Binding-site contacts:
Ligand atom O5 contacts residue LEU137 of chain 2.A at 3.5 Å (h-bond).
Ligand atom O3 contacts residue ALA674 of chain 2.A at 3.4 Å (h-bond).
Ligand atom O6 contacts residue ASN485 of chain 2.A at 2.8 Å (h-bond).
Ligand atom C17 contacts residue ASP284 of chain 2.A at 3.6 Å.
Ligand atom C11 contacts residue ASP284 of chain 2.A at 3.7 Å.
Ligand atom N2 contacts residue LEU137 of chain 2.A at 3.8 Å.
Ligand atom C12 contacts residue ASN283 of chain 2.A at 3.8 Å.
Ligand atom O7 contacts residue GLY136 of chain 2.A at 3.5 Å (h-bond).
Ligand atom O2 contacts residue TYR574 of chain 2.A at 3.1 Å (h-bond).
Ligand atom O3 contacts residue GLY676 of chain 2.A at 3.2 Å (h-bond).
Ligand atom C7 contacts residue LEU137 of chain 2.A at 3.5 Å (hydrophobic).
Ligand atom O6 contacts residue VAL456 of chain 2.A at 3.8 Å.
Ligand atom C2 contacts residue GLU673 of chain 2.A at 3.8 Å.
Ligand atom C6 contacts residue GLY136 of chain 2.A at 3.7 Å.
Ligand atom C12 contacts residue ASP284 of chain 2.A at 3.7 Å.
Ligand atom O4 contacts residue SER675 of chain 2.A at 3.6 Å.
Ligand atom C17 contacts residue ALA384 of chain 2.A at 3.5 Å (hydrophobic).
Ligand atom C16 contacts residue ASP284 of chain 2.A at 3.1 Å.
Ligand atom C15 contacts residue ASP284 of chain 2.A at 3.2 Å.
Ligand atom O8 contacts residue ASN134 of chain 2.A at 3.7 Å.
Ligand atom C13 contacts residue ASN283 of chain 2.A at 3.5 Å.
Ligand atom C14 contacts residue GLU89 of chain 2.A at 3.6 Å.
Ligand atom O5 contacts residue HIS378 of chain 2.A at 3.6 Å (h-bond).
Ligand atom C9 contacts residue GLU89 of chain 2.A at 3.3 Å.
Ligand atom C5 contacts residue LEU137 of chain 2.A at 3.6 Å (hydrophobic).
Ligand atom O3 contacts residue GLU673 of chain 2.A at 2.8 Å (salt-bridge).
Ligand atom O3 contacts residue SER675 of chain 2.A at 3.0 Å (h-bond).
Ligand atom C10 contacts residue ASP284 of chain 2.A at 3.8 Å.
Ligand atom C6 contacts residue HIS378 of chain 2.A at 3.5 Å.
Ligand atom C2 contacts residue HIS378 of chain 2.A at 3.5 Å.
Ligand atom C3 contacts residue GLU673 of chain 2.A at 3.4 Å.
Ligand atom C6 contacts residue ASN485 of chain 2.A at 3.3 Å.
Ligand atom O4 contacts residue ASN485 of chain 2.A at 3.5 Å (h-bond).
Ligand atom O7 contacts residue LEU137 of chain 2.A at 3.0 Å (h-bond).
Ligand atom O8 contacts residue ASP284 of chain 2.A at 3.8 Å.
Ligand atom O4 contacts residue GLY676 of chain 2.A at 2.9 Å (h-bond).
Ligand atom O2 contacts residue GLU673 of chain 2.A at 3.1 Å (salt-bridge).
Ligand atom O6 contacts residue HIS378 of chain 2.A at 2.7 Å (h-bond).
Ligand atom C14 contacts residue HIS342 of chain 2.A at 3.7 Å.
Ligand atom C5 contacts residue GLY136 of chain 2.A at 3.6 Å.

Sequence of chain 2.A:
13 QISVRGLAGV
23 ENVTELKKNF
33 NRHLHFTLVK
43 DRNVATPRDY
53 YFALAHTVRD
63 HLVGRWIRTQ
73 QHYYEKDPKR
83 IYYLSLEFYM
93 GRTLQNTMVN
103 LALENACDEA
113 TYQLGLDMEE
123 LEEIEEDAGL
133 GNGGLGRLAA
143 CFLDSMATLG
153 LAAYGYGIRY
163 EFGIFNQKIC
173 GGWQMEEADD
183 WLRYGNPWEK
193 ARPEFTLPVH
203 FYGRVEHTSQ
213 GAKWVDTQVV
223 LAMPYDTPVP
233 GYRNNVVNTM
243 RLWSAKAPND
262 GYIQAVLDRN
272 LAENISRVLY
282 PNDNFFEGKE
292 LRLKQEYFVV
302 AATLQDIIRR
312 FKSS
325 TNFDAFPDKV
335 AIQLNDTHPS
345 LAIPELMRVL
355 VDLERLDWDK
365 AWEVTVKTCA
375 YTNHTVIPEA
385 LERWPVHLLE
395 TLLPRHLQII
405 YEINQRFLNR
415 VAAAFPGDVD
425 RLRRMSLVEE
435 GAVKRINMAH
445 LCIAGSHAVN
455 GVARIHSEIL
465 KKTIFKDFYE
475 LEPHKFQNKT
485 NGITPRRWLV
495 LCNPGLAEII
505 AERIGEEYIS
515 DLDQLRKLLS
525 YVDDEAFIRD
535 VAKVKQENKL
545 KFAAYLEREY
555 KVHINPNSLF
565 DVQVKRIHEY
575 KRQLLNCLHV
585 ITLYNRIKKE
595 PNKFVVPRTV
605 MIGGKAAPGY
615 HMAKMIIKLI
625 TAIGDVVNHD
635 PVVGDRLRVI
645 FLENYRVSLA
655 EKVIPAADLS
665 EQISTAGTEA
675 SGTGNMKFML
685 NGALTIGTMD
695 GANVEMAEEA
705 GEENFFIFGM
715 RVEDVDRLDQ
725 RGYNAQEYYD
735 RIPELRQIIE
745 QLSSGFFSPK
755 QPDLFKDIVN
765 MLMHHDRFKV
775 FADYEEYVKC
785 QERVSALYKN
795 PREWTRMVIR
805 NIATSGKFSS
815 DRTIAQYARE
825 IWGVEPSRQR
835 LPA

This small molecule binds to this protein.
Small molecule (SMILES): O=C(NC(=O)c1cccc2ccccc12)N[C@@H]1O[C@H](CO)[C@@H](O)[C@H](O)[C@H]1O